Sequence of chain 1.A:
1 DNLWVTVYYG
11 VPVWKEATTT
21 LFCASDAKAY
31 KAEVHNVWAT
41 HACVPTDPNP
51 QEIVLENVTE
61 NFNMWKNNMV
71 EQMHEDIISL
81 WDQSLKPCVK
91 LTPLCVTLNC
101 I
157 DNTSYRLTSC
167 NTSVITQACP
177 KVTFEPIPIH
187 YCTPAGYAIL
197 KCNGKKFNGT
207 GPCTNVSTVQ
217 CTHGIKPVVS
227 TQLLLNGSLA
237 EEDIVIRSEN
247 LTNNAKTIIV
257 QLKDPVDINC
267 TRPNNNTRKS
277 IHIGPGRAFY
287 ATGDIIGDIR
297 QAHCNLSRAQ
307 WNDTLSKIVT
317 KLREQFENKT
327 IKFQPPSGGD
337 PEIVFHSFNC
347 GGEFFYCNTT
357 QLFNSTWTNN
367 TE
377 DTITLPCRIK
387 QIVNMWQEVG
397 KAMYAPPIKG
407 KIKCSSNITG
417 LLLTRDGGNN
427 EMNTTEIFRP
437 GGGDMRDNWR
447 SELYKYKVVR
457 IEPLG

Binding-site contacts:
Ligand atom O7 contacts residue GLU368 of chain 1.A at 3.9 Å.
Ligand atom O5 contacts residue THR367 of chain 1.A at 4.5 Å.
Ligand atom C6 contacts residue THR367 of chain 1.A at 3.3 Å.
Ligand atom O3 contacts residue GLU368 of chain 1.A at 4.4 Å.
Ligand atom C3 contacts residue ASN308 of chain 1.A at 3.8 Å.
Ligand atom O6 contacts residue TRP363 of chain 1.A at 4.4 Å.
Ligand atom C5 contacts residue TRP363 of chain 1.A at 4.5 Å (hydrophobic).
Ligand atom C3 contacts residue GLU368 of chain 1.A at 4.0 Å.
Ligand atom O7 contacts residue ASN308 of chain 1.A at 3.4 Å (h-bond).
Ligand atom O6 contacts residue ASN366 of chain 1.A at 4.1 Å.
Ligand atom C5 contacts residue ASN308 of chain 1.A at 3.7 Å.
Ligand atom O5 contacts residue TRP363 of chain 1.A at 4.4 Å.
Ligand atom C2 contacts residue GLU368 of chain 1.A at 3.4 Å.
Ligand atom C5 contacts residue GLU368 of chain 1.A at 3.9 Å.
Ligand atom O5 contacts residue GLU368 of chain 1.A at 3.2 Å (salt-bridge).
Ligand atom C7 contacts residue ASN308 of chain 1.A at 3.3 Å.
Ligand atom C8 contacts residue ASN308 of chain 1.A at 4.4 Å.
Ligand atom C4 contacts residue ASN308 of chain 1.A at 4.3 Å.
Ligand atom N2 contacts residue GLU368 of chain 1.A at 4.5 Å.
Ligand atom O6 contacts residue GLU368 of chain 1.A at 4.2 Å.
Ligand atom C6 contacts residue TRP363 of chain 1.A at 3.6 Å (hydrophobic).
Ligand atom C1 contacts residue GLU368 of chain 1.A at 3.7 Å.
Ligand atom O5 contacts residue ASN308 of chain 1.A at 2.5 Å (h-bond).
Ligand atom C2 contacts residue ASN308 of chain 1.A at 2.4 Å.
Ligand atom C1 contacts residue ASN308 of chain 1.A at 1.4 Å.
Ligand atom N2 contacts residue ASN308 of chain 1.A at 2.8 Å (h-bond).
Ligand atom O6 contacts residue THR367 of chain 1.A at 3.9 Å.
Ligand atom C4 contacts residue GLU368 of chain 1.A at 3.6 Å.
Ligand atom C6 contacts residue GLU368 of chain 1.A at 3.8 Å.

A small-molecule ligand and the protein it binds are described below.
Small molecule (SMILES): CC(=O)N[C@@H]1[C@@H](O)[C@H](O)[C@@H](CO)O[C@H]1O